Sequence of chain 2.B:
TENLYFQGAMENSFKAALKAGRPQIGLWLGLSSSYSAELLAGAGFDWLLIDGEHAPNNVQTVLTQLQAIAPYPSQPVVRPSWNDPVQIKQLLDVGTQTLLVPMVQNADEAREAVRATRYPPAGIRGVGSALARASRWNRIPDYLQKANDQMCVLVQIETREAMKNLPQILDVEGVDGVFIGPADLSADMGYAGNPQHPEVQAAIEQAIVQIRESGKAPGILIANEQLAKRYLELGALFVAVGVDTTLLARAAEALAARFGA

Binding-site contacts:
Ligand atom O2 contacts residue MG1 of chain 2.F at 2.5 Å.
Ligand atom O1 contacts residue PHE195 of chain 2.B at 4.1 Å.
Ligand atom C2 contacts residue MG1 of chain 2.F at 3.2 Å.
Ligand atom C2 contacts residue ALA199 of chain 2.B at 3.7 Å (hydrophobic).
Ligand atom O3 contacts residue PRO198 of chain 2.B at 3.3 Å (h-bond).
Ligand atom O3 contacts residue GLY197 of chain 2.B at 3.4 Å.
Ligand atom N1 contacts residue LEU237 of chain 2.B at 3.6 Å.
Ligand atom C2 contacts residue PRO198 of chain 2.B at 3.8 Å (hydrophobic).
Ligand atom O2 contacts residue VAL143 of chain 3.B at 4.4 Å.
Ligand atom N1 contacts residue GLY197 of chain 2.B at 4.3 Å.
Ligand atom C1 contacts residue GLU174 of chain 2.B at 4.1 Å.
Ligand atom C1 contacts residue GLN172 of chain 2.B at 3.9 Å.
Ligand atom C2 contacts residue ASP200 of chain 2.B at 4.0 Å.
Ligand atom N1 contacts residue PHE195 of chain 2.B at 3.7 Å.
Ligand atom C1 contacts residue ARG95 of chain 2.B at 3.8 Å.
Ligand atom N1 contacts residue MG1 of chain 2.F at 4.3 Å.
Ligand atom O1 contacts residue ARG95 of chain 2.B at 2.9 Å (salt-bridge).
Ligand atom N1 contacts residue TRP44 of chain 2.B at 4.2 Å.
Ligand atom N1 contacts residue ARG95 of chain 2.B at 4.0 Å.
Ligand atom C1 contacts residue MG1 of chain 2.F at 3.1 Å.
Ligand atom O2 contacts residue GLU174 of chain 2.B at 3.2 Å (salt-bridge).
Ligand atom O1 contacts residue MG1 of chain 2.F at 2.4 Å.
Ligand atom O1 contacts residue GLY197 of chain 2.B at 4.0 Å.
Ligand atom O2 contacts residue PRO198 of chain 2.B at 4.1 Å.
Ligand atom O3 contacts residue ALA199 of chain 2.B at 3.0 Å (h-bond).
Ligand atom O3 contacts residue MG1 of chain 2.F at 4.4 Å.
Ligand atom C1 contacts residue GLY197 of chain 2.B at 3.7 Å.
Ligand atom O1 contacts residue GLN172 of chain 2.B at 2.9 Å (h-bond).
Ligand atom O1 contacts residue GLU174 of chain 2.B at 3.3 Å (salt-bridge).
Ligand atom O1 contacts residue ASP200 of chain 2.B at 4.4 Å.
Ligand atom O2 contacts residue ASP200 of chain 2.B at 3.0 Å (salt-bridge).
Ligand atom O2 contacts residue GLY197 of chain 2.B at 3.4 Å.
Ligand atom C2 contacts residue GLU174 of chain 2.B at 4.0 Å.
Ligand atom O2 contacts residue ALA199 of chain 2.B at 3.7 Å.
Ligand atom C1 contacts residue PHE195 of chain 2.B at 4.0 Å (hydrophobic).
Ligand atom C2 contacts residue GLY197 of chain 2.B at 3.3 Å.
Ligand atom O3 contacts residue ASP200 of chain 2.B at 4.1 Å.

A protein and the small-molecule ligand that binds it are described below.
Small molecule (SMILES): NC(=O)C(=O)O

Sequence of chain 3.B:
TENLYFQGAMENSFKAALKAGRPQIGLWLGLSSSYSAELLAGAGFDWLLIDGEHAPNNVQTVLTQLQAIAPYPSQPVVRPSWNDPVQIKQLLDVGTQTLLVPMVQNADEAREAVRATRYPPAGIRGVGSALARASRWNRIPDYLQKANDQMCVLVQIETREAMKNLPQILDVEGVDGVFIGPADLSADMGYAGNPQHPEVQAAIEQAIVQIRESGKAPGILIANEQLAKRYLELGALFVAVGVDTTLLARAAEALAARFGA